This protein binds this small molecule.
Small molecule (SMILES): CC(=O)N[C@@H]1[C@@H](O)[C@H](O)[C@@H](CO)O[C@H]1O

Sequence of chain 1.G:
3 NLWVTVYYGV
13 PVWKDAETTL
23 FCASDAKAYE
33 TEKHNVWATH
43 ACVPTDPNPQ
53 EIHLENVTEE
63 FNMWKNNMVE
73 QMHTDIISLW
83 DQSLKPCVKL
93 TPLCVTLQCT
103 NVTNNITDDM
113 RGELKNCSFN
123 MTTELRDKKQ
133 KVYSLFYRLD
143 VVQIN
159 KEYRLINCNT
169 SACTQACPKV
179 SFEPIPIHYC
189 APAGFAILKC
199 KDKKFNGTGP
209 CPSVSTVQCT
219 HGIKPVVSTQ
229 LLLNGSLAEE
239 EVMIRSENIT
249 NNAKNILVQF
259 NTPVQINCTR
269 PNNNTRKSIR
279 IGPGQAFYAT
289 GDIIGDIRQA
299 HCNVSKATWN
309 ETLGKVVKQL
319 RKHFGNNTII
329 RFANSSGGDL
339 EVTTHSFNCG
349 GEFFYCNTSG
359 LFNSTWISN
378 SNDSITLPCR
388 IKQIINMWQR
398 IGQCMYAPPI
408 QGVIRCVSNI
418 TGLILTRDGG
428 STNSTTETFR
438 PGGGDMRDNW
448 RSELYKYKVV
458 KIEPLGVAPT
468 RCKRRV

Binding-site contacts:
Ligand atom C8 contacts residue GLY16 of chain 1.D at 3.4 Å.
Ligand atom C8 contacts residue ASN58 of chain 1.G at 3.8 Å.
Ligand atom C2 contacts residue ASN58 of chain 1.G at 2.5 Å.
Ligand atom C8 contacts residue GLU57 of chain 1.G at 3.5 Å.
Ligand atom C4 contacts residue ASN58 of chain 1.G at 4.2 Å.
Ligand atom C3 contacts residue ASN58 of chain 1.G at 3.8 Å.
Ligand atom N2 contacts residue GLY16 of chain 1.D at 3.5 Å (h-bond).
Ligand atom O7 contacts residue GLU57 of chain 1.G at 3.8 Å.
Ligand atom N2 contacts residue ASN58 of chain 1.G at 3.0 Å (h-bond).
Ligand atom C1 contacts residue ASN58 of chain 1.G at 1.4 Å.
Ligand atom C7 contacts residue GLY16 of chain 1.D at 4.0 Å.
Ligand atom O5 contacts residue ASN58 of chain 1.G at 2.3 Å (h-bond).
Ligand atom O7 contacts residue ASN58 of chain 1.G at 3.3 Å.
Ligand atom C5 contacts residue ASN58 of chain 1.G at 3.6 Å.
Ligand atom C8 contacts residue SER17 of chain 1.D at 3.4 Å.
Ligand atom C7 contacts residue GLU57 of chain 1.G at 4.1 Å.
Ligand atom C7 contacts residue ASN58 of chain 1.G at 3.2 Å.

Sequence of chain 1.D:
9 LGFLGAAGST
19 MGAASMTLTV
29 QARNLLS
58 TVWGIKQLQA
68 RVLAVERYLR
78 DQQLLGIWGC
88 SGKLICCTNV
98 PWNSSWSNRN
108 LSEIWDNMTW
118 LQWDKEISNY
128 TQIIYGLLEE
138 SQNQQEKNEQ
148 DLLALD